The protein below binds the small molecule below.
Small molecule (SMILES): CC(C)C[C@H](NC(=O)CN)C(=O)N[C@H](C(=O)N[C@H](C(=O)NCC(=O)N[C@@H](CO)C(=O)N[C@@H](CC(C)C)C(=O)N[C@@H](CCCN=C(N)N)C(=O)NCC=O)C(C)C)[C@@H](C)O

Sequence of chain 53.E:
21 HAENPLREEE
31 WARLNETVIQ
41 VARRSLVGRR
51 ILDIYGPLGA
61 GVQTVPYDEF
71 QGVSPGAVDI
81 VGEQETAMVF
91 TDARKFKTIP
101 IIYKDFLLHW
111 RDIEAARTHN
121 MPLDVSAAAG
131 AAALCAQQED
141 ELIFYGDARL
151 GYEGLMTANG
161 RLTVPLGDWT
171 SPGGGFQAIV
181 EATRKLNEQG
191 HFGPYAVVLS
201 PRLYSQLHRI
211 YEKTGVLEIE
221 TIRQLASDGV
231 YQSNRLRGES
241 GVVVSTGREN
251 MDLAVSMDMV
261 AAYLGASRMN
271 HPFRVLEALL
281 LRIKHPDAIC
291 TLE

Binding-site contacts:
Ligand atom O contacts residue ARG43 of chain 53.E at 2.8 Å (salt-bridge).
Ligand atom CB contacts residue ASP258 of chain 53.E at 3.7 Å.
Ligand atom N contacts residue ASP258 of chain 53.E at 3.2 Å (salt-bridge).
Ligand atom O contacts residue ILE39 of chain 53.E at 3.7 Å.
Ligand atom CB contacts residue ASP258 of chain 53.E at 3.5 Å.
Ligand atom O contacts residue ARG50 of chain 53.E at 3.4 Å.
Ligand atom CB contacts residue MET259 of chain 53.E at 3.6 Å (hydrophobic).
Ligand atom N contacts residue ASP258 of chain 53.E at 2.8 Å (salt-bridge).
Ligand atom N contacts residue PRO57 of chain 53.E at 3.5 Å.
Ligand atom CA contacts residue ASP258 of chain 53.E at 3.7 Å.
Ligand atom CG contacts residue PRO57 of chain 53.E at 3.7 Å (hydrophobic).
Ligand atom NH2 contacts residue THR246 of chain 53.E at 3.0 Å (h-bond).
Ligand atom CA contacts residue ASP258 of chain 53.E at 3.7 Å.
Ligand atom CD2 contacts residue ARG43 of chain 53.E at 3.6 Å.
Ligand atom CD2 contacts residue ASP258 of chain 53.E at 3.4 Å.
Ligand atom N contacts residue ARG49 of chain 53.E at 3.6 Å (salt-bridge).
Ligand atom OG1 contacts residue MET259 of chain 53.E at 2.6 Å (h-bond).
Ligand atom CA contacts residue ASP258 of chain 53.E at 3.6 Å.
Ligand atom NH2 contacts residue ASP228 of chain 53.E at 2.7 Å (salt-bridge).
Ligand atom CZ contacts residue THR246 of chain 53.E at 3.3 Å.
Ligand atom CB contacts residue ARG49 of chain 53.E at 3.5 Å.
Ligand atom N contacts residue ARG49 of chain 53.E at 3.7 Å.
Ligand atom O contacts residue ARG43 of chain 53.E at 2.8 Å (salt-bridge).
Ligand atom N contacts residue ARG49 of chain 53.E at 3.5 Å (salt-bridge).
Ligand atom CB contacts residue ARG49 of chain 53.E at 3.7 Å.
Ligand atom CD contacts residue LEU52 of chain 53.E at 3.3 Å (hydrophobic).
Ligand atom NE contacts residue ARG50 of chain 53.E at 3.1 Å (salt-bridge).
Ligand atom O contacts residue ARG49 of chain 53.E at 3.1 Å (salt-bridge).
Ligand atom NH1 contacts residue ASP53 of chain 53.E at 3.0 Å (salt-bridge).
Ligand atom NE contacts residue ILE51 of chain 53.E at 3.7 Å.
Ligand atom C contacts residue ASP258 of chain 53.E at 3.7 Å.
Ligand atom OG1 contacts residue ASP258 of chain 53.E at 3.3 Å.
Ligand atom C contacts residue ARG43 of chain 53.E at 3.7 Å.
Ligand atom NH1 contacts residue THR246 of chain 53.E at 3.2 Å (h-bond).
Ligand atom CG2 contacts residue ASP258 of chain 53.E at 3.5 Å.
Ligand atom CG2 contacts residue MET259 of chain 53.E at 3.7 Å (hydrophobic).
Ligand atom CD2 contacts residue ARG50 of chain 53.E at 3.6 Å.
Ligand atom CD contacts residue ARG50 of chain 53.E at 3.3 Å.
Ligand atom C contacts residue ARG49 of chain 53.E at 3.6 Å.
Ligand atom N contacts residue ASP258 of chain 53.E at 3.2 Å (salt-bridge).